The small molecule below binds the protein below.
Small molecule (SMILES): CC(=O)N[C@@H]1[C@@H](O)[C@H](O)[C@@H](CO)O[C@H]1O

Binding-site contacts:
Ligand atom C4 contacts residue ASN343 of chain 1.A at 4.2 Å.
Ligand atom C3 contacts residue ASN343 of chain 1.A at 3.8 Å.
Ligand atom C8 contacts residue ASN343 of chain 1.A at 4.1 Å.
Ligand atom C2 contacts residue ASN343 of chain 1.A at 2.5 Å.
Ligand atom N2 contacts residue ASN343 of chain 1.A at 2.6 Å (h-bond).
Ligand atom C7 contacts residue ASN343 of chain 1.A at 3.2 Å.
Ligand atom C1 contacts residue ASN343 of chain 1.A at 1.4 Å.
Ligand atom O5 contacts residue ASN343 of chain 1.A at 2.4 Å (h-bond).
Ligand atom O7 contacts residue GLY339 of chain 1.A at 4.5 Å.
Ligand atom O7 contacts residue ASN343 of chain 1.A at 3.4 Å (h-bond).
Ligand atom C5 contacts residue ASN343 of chain 1.A at 3.7 Å.

Sequence of chain 1.A:
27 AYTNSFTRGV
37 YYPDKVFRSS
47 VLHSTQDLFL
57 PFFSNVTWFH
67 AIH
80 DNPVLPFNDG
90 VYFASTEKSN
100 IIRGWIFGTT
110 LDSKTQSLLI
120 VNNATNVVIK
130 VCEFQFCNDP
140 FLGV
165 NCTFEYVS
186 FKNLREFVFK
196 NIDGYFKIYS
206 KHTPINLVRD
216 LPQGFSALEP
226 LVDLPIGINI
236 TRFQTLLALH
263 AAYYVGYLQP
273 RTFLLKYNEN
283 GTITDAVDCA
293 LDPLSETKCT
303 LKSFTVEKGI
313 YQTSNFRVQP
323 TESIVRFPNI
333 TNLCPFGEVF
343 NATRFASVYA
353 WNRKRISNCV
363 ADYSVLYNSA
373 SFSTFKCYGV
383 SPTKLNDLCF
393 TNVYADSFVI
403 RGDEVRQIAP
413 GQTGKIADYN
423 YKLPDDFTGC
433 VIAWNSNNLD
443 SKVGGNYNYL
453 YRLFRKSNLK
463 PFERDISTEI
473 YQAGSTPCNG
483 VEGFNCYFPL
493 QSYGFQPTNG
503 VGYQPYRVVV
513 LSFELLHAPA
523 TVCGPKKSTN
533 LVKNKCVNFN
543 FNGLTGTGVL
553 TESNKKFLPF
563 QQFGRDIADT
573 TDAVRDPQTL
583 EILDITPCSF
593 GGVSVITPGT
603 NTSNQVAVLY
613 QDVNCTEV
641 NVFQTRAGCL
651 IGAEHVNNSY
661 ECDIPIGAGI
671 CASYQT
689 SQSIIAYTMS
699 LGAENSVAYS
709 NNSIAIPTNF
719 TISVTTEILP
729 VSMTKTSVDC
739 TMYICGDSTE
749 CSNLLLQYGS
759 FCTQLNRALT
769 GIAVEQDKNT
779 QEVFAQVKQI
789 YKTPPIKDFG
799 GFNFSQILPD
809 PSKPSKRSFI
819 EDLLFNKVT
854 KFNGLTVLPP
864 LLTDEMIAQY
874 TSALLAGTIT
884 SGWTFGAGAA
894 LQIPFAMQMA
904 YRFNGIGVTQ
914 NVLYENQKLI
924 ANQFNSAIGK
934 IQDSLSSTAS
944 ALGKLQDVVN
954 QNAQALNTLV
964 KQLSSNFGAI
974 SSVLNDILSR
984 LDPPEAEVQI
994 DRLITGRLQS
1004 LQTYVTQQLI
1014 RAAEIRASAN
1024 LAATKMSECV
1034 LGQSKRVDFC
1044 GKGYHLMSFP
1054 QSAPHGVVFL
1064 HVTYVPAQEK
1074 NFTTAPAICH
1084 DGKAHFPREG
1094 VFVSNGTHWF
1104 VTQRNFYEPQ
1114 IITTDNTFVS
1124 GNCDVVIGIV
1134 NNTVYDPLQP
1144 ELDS